Sequence of chain 1.F:
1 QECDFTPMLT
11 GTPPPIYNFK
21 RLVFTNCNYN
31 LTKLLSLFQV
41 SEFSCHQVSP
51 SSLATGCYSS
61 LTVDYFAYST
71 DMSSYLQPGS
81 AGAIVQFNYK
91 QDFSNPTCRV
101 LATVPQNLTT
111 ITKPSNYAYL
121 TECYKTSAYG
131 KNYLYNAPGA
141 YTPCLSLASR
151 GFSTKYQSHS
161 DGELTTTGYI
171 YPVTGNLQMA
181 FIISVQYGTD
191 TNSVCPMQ

The small molecule below binds the protein below.
Small molecule (SMILES): CC(=O)N[C@@H]1[C@@H](O)[C@H](O)[C@@H](CO)O[C@H]1O

Binding-site contacts:
Ligand atom O6 contacts residue ASN107 of chain 1.F at 4.1 Å.
Ligand atom C4 contacts residue ASN107 of chain 1.F at 3.5 Å.
Ligand atom C7 contacts residue ASN107 of chain 1.F at 4.3 Å.
Ligand atom C1 contacts residue ASN107 of chain 1.F at 1.4 Å.
Ligand atom C8 contacts residue PRO105 of chain 1.F at 4.2 Å (hydrophobic).
Ligand atom O5 contacts residue ASN107 of chain 1.F at 2.5 Å (h-bond).
Ligand atom N2 contacts residue ASN107 of chain 1.F at 3.5 Å (h-bond).
Ligand atom C5 contacts residue ASN107 of chain 1.F at 3.1 Å.
Ligand atom C3 contacts residue ASN107 of chain 1.F at 3.6 Å.
Ligand atom C8 contacts residue ASN107 of chain 1.F at 4.3 Å.
Ligand atom C2 contacts residue ASN107 of chain 1.F at 2.5 Å.
Ligand atom C6 contacts residue ASN107 of chain 1.F at 3.1 Å.